Binding-site contacts:
Ligand atom C5 contacts residue ASN242 of chain 1.B at 3.8 Å.
Ligand atom N2 contacts residue ILE240 of chain 1.B at 4.3 Å.
Ligand atom C1 contacts residue ASN242 of chain 1.B at 1.4 Å.
Ligand atom O5 contacts residue ASN242 of chain 1.B at 2.5 Å (h-bond).
Ligand atom C1 contacts residue SER239 of chain 1.B at 4.4 Å.
Ligand atom O7 contacts residue ASN242 of chain 1.B at 4.2 Å.
Ligand atom C3 contacts residue ASN242 of chain 1.B at 3.7 Å.
Ligand atom C8 contacts residue ASN242 of chain 1.B at 4.1 Å.
Ligand atom C7 contacts residue ASN242 of chain 1.B at 3.5 Å.
Ligand atom O7 contacts residue ILE240 of chain 1.B at 4.0 Å.
Ligand atom C2 contacts residue ASN242 of chain 1.B at 2.4 Å.
Ligand atom C4 contacts residue ASN242 of chain 1.B at 4.2 Å.
Ligand atom N2 contacts residue ASN242 of chain 1.B at 2.6 Å (h-bond).

Sequence of chain 1.B:
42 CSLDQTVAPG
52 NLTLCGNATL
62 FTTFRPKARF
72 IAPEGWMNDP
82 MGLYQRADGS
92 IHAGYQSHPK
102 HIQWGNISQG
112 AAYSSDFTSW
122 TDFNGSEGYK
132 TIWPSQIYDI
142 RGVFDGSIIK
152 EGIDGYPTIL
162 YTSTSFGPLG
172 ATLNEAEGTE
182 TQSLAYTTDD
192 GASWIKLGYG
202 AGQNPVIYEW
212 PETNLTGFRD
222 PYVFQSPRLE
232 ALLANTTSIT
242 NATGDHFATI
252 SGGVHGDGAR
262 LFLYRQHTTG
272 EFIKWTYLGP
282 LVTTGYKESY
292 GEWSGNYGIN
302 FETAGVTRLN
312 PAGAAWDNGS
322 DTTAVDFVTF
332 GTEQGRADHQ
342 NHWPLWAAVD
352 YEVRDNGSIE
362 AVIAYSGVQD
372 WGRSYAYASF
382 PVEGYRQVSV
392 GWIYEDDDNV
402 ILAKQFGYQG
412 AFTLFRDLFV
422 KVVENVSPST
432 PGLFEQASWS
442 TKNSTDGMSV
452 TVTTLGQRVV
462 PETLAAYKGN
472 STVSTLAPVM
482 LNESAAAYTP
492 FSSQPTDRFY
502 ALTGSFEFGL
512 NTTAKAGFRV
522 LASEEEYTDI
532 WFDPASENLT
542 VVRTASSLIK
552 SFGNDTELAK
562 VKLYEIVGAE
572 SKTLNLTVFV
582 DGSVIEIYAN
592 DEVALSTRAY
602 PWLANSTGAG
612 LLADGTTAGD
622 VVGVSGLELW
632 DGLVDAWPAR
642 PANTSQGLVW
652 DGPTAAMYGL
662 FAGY

A protein and the small-molecule ligand that binds it are described below.
Small molecule (SMILES): CC(=O)N[C@@H]1[C@@H](O)[C@H](O)[C@@H](CO)O[C@H]1O